This small molecule binds to this protein.
Small molecule (SMILES): CC(=O)N[C@@H]1[C@@H](O)[C@H](O)[C@@H](CO)O[C@H]1O

Sequence of chain 38.B:
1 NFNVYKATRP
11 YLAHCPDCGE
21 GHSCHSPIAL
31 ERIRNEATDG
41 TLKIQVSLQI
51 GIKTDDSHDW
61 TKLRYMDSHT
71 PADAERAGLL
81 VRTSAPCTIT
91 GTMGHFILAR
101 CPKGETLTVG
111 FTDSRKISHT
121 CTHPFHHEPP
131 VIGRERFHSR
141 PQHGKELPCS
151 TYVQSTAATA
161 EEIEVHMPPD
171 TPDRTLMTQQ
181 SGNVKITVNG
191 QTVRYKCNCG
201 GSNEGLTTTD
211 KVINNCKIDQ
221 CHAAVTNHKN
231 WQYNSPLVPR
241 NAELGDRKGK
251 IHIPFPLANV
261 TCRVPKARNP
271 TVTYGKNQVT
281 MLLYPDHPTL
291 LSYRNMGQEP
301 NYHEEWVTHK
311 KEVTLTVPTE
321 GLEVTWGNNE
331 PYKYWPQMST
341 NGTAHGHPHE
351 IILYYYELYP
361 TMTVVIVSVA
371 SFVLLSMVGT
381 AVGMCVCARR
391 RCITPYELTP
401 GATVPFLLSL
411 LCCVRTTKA

Binding-site contacts:
Ligand atom O6 contacts residue PHE118 of chain 38.A at 3.9 Å.
Ligand atom C1 contacts residue THR116 of chain 38.A at 3.3 Å.
Ligand atom C3 contacts residue ASN259 of chain 38.B at 3.8 Å.
Ligand atom C5 contacts residue THR116 of chain 38.A at 3.5 Å.
Ligand atom N2 contacts residue ASN259 of chain 38.B at 2.9 Å (h-bond).
Ligand atom C2 contacts residue ASN259 of chain 38.B at 2.4 Å.
Ligand atom C5 contacts residue ASN259 of chain 38.B at 3.7 Å.
Ligand atom C1 contacts residue ASN259 of chain 38.B at 1.4 Å.
Ligand atom C4 contacts residue ASN259 of chain 38.B at 4.2 Å.
Ligand atom C8 contacts residue ASN259 of chain 38.B at 4.1 Å.
Ligand atom O6 contacts residue LYS115 of chain 38.A at 4.4 Å.
Ligand atom C6 contacts residue PHE118 of chain 38.A at 4.4 Å (hydrophobic).
Ligand atom O5 contacts residue ASN259 of chain 38.B at 2.4 Å (h-bond).
Ligand atom C6 contacts residue THR116 of chain 38.A at 3.5 Å.
Ligand atom O5 contacts residue THR116 of chain 38.A at 2.6 Å (h-bond).
Ligand atom O7 contacts residue ASN259 of chain 38.B at 3.0 Å (h-bond).
Ligand atom C6 contacts residue LYS115 of chain 38.A at 3.9 Å.
Ligand atom C7 contacts residue ASN259 of chain 38.B at 3.1 Å.

Sequence of chain 38.A:
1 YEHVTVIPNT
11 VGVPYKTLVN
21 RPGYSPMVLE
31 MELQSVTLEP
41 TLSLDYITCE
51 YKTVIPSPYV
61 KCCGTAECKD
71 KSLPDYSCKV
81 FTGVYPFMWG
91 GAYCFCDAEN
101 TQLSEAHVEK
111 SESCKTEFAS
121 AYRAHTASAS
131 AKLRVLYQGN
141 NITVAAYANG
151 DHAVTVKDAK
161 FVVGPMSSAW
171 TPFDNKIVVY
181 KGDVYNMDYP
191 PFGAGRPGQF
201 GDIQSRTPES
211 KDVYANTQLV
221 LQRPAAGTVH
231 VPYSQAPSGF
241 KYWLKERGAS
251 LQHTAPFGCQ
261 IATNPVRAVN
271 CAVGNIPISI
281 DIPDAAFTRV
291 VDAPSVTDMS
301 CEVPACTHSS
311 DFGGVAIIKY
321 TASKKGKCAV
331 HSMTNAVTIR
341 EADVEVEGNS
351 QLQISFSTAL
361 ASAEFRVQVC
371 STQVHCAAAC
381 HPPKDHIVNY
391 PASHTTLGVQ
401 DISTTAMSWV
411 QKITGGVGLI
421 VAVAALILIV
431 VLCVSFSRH